Binding-site contacts:
Ligand atom C3 contacts residue TYR104 of chain 1.A at 3.9 Å (hydrophobic).
Ligand atom C3 contacts residue TRP136 of chain 1.A at 4.2 Å (hydrophobic).
Ligand atom C11 contacts residue GLN201 of chain 1.A at 4.2 Å.
Ligand atom C11 contacts residue HIS315 of chain 1.A at 3.8 Å.
Ligand atom C5 contacts residue ASN105 of chain 1.A at 4.3 Å.
Ligand atom C7 contacts residue PRO240 of chain 1.A at 4.3 Å (hydrophobic).
Ligand atom C9 contacts residue TYR104 of chain 1.A at 4.0 Å (hydrophobic).
Ligand atom C10 contacts residue GLY103 of chain 1.A at 3.9 Å.
Ligand atom C6 contacts residue HIS239 of chain 1.A at 3.5 Å.
Ligand atom O14 contacts residue GLY103 of chain 1.A at 3.4 Å.
Ligand atom C5 contacts residue TYR104 of chain 1.A at 3.7 Å (hydrophobic).
Ligand atom O12 contacts residue HIS315 of chain 1.A at 3.5 Å.
Ligand atom O13 contacts residue HIS315 of chain 1.A at 2.7 Å (h-bond).
Ligand atom O13 contacts residue SER200 of chain 1.A at 2.6 Å (h-bond).
Ligand atom C11 contacts residue TYR104 of chain 1.A at 3.4 Å (hydrophobic).
Ligand atom C2 contacts residue HIS315 of chain 1.A at 3.8 Å.
Ligand atom C10 contacts residue TYR104 of chain 1.A at 3.4 Å (hydrophobic).
Ligand atom O14 contacts residue GLN201 of chain 1.A at 3.1 Å (h-bond).
Ligand atom C4 contacts residue TYR104 of chain 1.A at 3.4 Å (hydrophobic).
Ligand atom C7 contacts residue ILE288 of chain 1.A at 4.4 Å (hydrophobic).
Ligand atom C10 contacts residue TRP136 of chain 1.A at 4.1 Å (hydrophobic).
Ligand atom O14 contacts residue SER200 of chain 1.A at 3.0 Å (h-bond).
Ligand atom C11 contacts residue GLY103 of chain 1.A at 4.1 Å.
Ligand atom N1 contacts residue HIS315 of chain 1.A at 3.6 Å.
Ligand atom C6 contacts residue PRO240 of chain 1.A at 3.8 Å (hydrophobic).
Ligand atom O14 contacts residue GLY199 of chain 1.A at 4.5 Å.
Ligand atom O14 contacts residue TYR104 of chain 1.A at 2.7 Å (h-bond).
Ligand atom C5 contacts residue PRO240 of chain 1.A at 3.8 Å (hydrophobic).
Ligand atom C11 contacts residue SER200 of chain 1.A at 3.1 Å.
Ligand atom O13 contacts residue ILE288 of chain 1.A at 4.4 Å.
Ligand atom C7 contacts residue HIS239 of chain 1.A at 3.9 Å.

The protein below binds the small molecule below.
Small molecule (SMILES): O=C(O)C[C@@H]1C(=O)Nc2ccccc21

Sequence of chain 1.A:
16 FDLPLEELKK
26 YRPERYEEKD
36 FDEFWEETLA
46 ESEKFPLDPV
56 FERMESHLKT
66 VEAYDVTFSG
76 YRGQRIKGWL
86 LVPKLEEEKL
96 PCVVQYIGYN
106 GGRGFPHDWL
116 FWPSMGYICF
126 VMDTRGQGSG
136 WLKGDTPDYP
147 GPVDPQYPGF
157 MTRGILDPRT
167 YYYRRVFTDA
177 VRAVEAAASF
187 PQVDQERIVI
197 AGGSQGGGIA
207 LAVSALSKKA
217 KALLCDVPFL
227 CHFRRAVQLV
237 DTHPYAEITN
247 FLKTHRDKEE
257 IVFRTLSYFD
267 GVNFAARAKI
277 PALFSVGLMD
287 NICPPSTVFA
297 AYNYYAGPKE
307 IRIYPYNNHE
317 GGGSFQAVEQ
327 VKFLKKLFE